Binding-site contacts:
Ligand atom C3 contacts residue VAL87 of chain 1.A at 3.9 Å (hydrophobic).
Ligand atom C2 contacts residue PHE179 of chain 1.A at 3.5 Å (hydrophobic).
Ligand atom C8 contacts residue PHE92 of chain 1.A at 4.1 Å (hydrophobic).
Ligand atom C15 contacts residue ALA244 of chain 1.A at 3.9 Å (hydrophobic).
Ligand atom O3 contacts residue VAL87 of chain 1.A at 3.9 Å.
Ligand atom C14 contacts residue ALA244 of chain 1.A at 4.0 Å (hydrophobic).
Ligand atom C17 contacts residue THR248 of chain 1.A at 4.0 Å.
Ligand atom C16 contacts residue ALA244 of chain 1.A at 4.3 Å (hydrophobic).
Ligand atom C7 contacts residue PHE92 of chain 1.A at 4.0 Å (hydrophobic).
Ligand atom C5 contacts residue ALA240 of chain 1.A at 4.2 Å (hydrophobic).
Ligand atom C6 contacts residue ALA240 of chain 1.A at 3.7 Å (hydrophobic).
Ligand atom C18 contacts residue MET84 of chain 1.A at 3.9 Å (hydrophobic).
Ligand atom C7 contacts residue ALA240 of chain 1.A at 4.0 Å (hydrophobic).
Ligand atom C16 contacts residue LEU294 of chain 1.A at 4.4 Å (hydrophobic).
Ligand atom C17 contacts residue GLN398 of chain 1.A at 3.8 Å.
Ligand atom C18 contacts residue GLN398 of chain 1.A at 4.0 Å.
Ligand atom O17 contacts residue GLN398 of chain 1.A at 2.9 Å (h-bond).
Ligand atom C13 contacts residue GLN398 of chain 1.A at 4.2 Å.
Ligand atom C18 contacts residue LEU294 of chain 1.A at 3.8 Å (hydrophobic).
Ligand atom C9 contacts residue ALA243 of chain 1.A at 4.2 Å (hydrophobic).
Ligand atom C6 contacts residue PHE92 of chain 1.A at 3.8 Å (hydrophobic).
Ligand atom O17 contacts residue VAL291 of chain 1.A at 3.6 Å.
Ligand atom C4 contacts residue VAL87 of chain 1.A at 4.3 Å (hydrophobic).
Ligand atom C12 contacts residue PHE180 of chain 1.A at 3.9 Å (hydrophobic).
Ligand atom C19 contacts residue MET84 of chain 1.A at 3.4 Å (hydrophobic).
Ligand atom C16 contacts residue HEM1 of chain 1.C at 3.6 Å.
Ligand atom C11 contacts residue MET84 of chain 1.A at 3.6 Å (hydrophobic).
Ligand atom O17 contacts residue THR248 of chain 1.A at 4.1 Å.
Ligand atom C12 contacts residue GLN398 of chain 1.A at 3.9 Å.
Ligand atom C2 contacts residue VAL87 of chain 1.A at 4.3 Å (hydrophobic).
Ligand atom C12 contacts residue MET84 of chain 1.A at 4.0 Å (hydrophobic).
Ligand atom C2 contacts residue GLY83 of chain 1.A at 3.9 Å.
Ligand atom C11 contacts residue PHE180 of chain 1.A at 4.0 Å (hydrophobic).
Ligand atom C1 contacts residue ALA243 of chain 1.A at 3.8 Å (hydrophobic).
Ligand atom O3 contacts residue GLN239 of chain 1.A at 3.5 Å (h-bond).
Ligand atom C4 contacts residue ALA240 of chain 1.A at 4.0 Å (hydrophobic).
Ligand atom C1 contacts residue PHE179 of chain 1.A at 3.8 Å (hydrophobic).
Ligand atom C15 contacts residue HEM1 of chain 1.C at 4.0 Å.
Ligand atom C19 contacts residue PHE92 of chain 1.A at 4.2 Å (hydrophobic).
Ligand atom C19 contacts residue GLY83 of chain 1.A at 4.0 Å.

A protein and the small-molecule ligand that binds it are described below.
Small molecule (SMILES): C[C@]12CC[C@H]3[C@@H](CCC4=CC(=O)CC[C@@]43C)[C@@H]1CC[C@@H]2O

Sequence of chain 1.A:
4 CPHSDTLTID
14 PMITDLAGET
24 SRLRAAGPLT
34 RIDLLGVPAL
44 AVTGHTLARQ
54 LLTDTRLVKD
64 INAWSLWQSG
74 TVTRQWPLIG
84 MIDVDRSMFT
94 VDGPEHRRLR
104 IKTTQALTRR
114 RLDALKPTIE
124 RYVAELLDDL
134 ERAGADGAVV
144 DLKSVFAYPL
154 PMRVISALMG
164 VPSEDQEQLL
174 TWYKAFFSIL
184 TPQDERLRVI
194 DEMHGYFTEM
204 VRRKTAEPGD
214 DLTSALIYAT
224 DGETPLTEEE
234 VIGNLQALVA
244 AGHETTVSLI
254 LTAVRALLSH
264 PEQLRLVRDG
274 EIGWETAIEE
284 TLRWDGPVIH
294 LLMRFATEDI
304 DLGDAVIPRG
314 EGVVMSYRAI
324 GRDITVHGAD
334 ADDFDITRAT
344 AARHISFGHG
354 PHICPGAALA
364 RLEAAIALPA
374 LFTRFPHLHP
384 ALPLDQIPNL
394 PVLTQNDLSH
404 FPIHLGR